Sequence of chain 1.A:
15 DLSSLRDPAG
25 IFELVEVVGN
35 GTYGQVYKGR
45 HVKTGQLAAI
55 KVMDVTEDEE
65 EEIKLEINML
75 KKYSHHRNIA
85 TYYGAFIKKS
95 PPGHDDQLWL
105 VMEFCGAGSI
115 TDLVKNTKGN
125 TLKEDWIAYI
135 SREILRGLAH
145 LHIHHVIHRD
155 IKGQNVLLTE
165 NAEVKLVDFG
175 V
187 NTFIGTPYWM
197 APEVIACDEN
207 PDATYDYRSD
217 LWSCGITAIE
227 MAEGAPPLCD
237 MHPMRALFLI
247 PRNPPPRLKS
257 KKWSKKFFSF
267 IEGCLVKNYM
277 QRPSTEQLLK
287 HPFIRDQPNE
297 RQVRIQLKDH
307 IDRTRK

A small-molecule ligand and the protein it binds are described below.
Small molecule (SMILES): c1cncc(Nc2ncnn3cccc23)c1

Binding-site contacts:
Ligand atom N16 contacts residue LEU161 of chain 1.A at 3.3 Å.
Ligand atom C8 contacts residue VAL40 of chain 1.A at 3.9 Å (hydrophobic).
Ligand atom N5 contacts residue GLY35 of chain 1.A at 3.6 Å.
Ligand atom C4 contacts residue VAL171 of chain 1.A at 3.9 Å (hydrophobic).
Ligand atom N14 contacts residue CYS109 of chain 1.A at 3.0 Å (h-bond).
Ligand atom C10 contacts residue VAL32 of chain 1.A at 3.8 Å (hydrophobic).
Ligand atom C4 contacts residue VAL40 of chain 1.A at 3.5 Å (hydrophobic).
Ligand atom C1 contacts residue VAL171 of chain 1.A at 3.8 Å (hydrophobic).
Ligand atom N16 contacts residue ALA53 of chain 1.A at 3.4 Å.
Ligand atom C9 contacts residue VAL32 of chain 1.A at 4.1 Å (hydrophobic).
Ligand atom C6 contacts residue LYS55 of chain 1.A at 4.1 Å.
Ligand atom N14 contacts residue ALA53 of chain 1.A at 3.6 Å.
Ligand atom C15 contacts residue ALA53 of chain 1.A at 3.1 Å (hydrophobic).
Ligand atom N5 contacts residue VAL40 of chain 1.A at 3.7 Å.
Ligand atom C2 contacts residue VAL171 of chain 1.A at 3.7 Å (hydrophobic).
Ligand atom C9 contacts residue LEU161 of chain 1.A at 3.5 Å (hydrophobic).
Ligand atom N16 contacts residue VAL171 of chain 1.A at 4.1 Å.
Ligand atom C12 contacts residue PHE108 of chain 1.A at 3.7 Å (hydrophobic).
Ligand atom N14 contacts residue GLU107 of chain 1.A at 3.6 Å.
Ligand atom C8 contacts residue LEU161 of chain 1.A at 3.4 Å (hydrophobic).
Ligand atom C11 contacts residue VAL32 of chain 1.A at 3.8 Å (hydrophobic).
Ligand atom C3 contacts residue VAL171 of chain 1.A at 3.6 Å (hydrophobic).
Ligand atom N5 contacts residue ASP172 of chain 1.A at 3.8 Å.
Ligand atom N5 contacts residue VAL171 of chain 1.A at 4.1 Å.
Ligand atom C15 contacts residue CYS109 of chain 1.A at 3.8 Å (hydrophobic).
Ligand atom C12 contacts residue CYS109 of chain 1.A at 3.2 Å (hydrophobic).
Ligand atom C11 contacts residue CYS109 of chain 1.A at 4.1 Å (hydrophobic).
Ligand atom C1 contacts residue ASP172 of chain 1.A at 4.2 Å.
Ligand atom N13 contacts residue LEU161 of chain 1.A at 3.6 Å.
Ligand atom C6 contacts residue ASP172 of chain 1.A at 3.5 Å.
Ligand atom C15 contacts residue LEU161 of chain 1.A at 3.4 Å (hydrophobic).
Ligand atom C2 contacts residue VAL40 of chain 1.A at 3.9 Å (hydrophobic).
Ligand atom N14 contacts residue LEU161 of chain 1.A at 3.5 Å.
Ligand atom C3 contacts residue VAL40 of chain 1.A at 3.6 Å (hydrophobic).
Ligand atom N7 contacts residue VAL40 of chain 1.A at 3.6 Å.
Ligand atom N14 contacts residue PHE108 of chain 1.A at 3.8 Å.
Ligand atom N13 contacts residue CYS109 of chain 1.A at 3.8 Å.
Ligand atom N7 contacts residue LEU161 of chain 1.A at 4.1 Å.
Ligand atom C15 contacts residue GLU107 of chain 1.A at 3.2 Å.
Ligand atom C6 contacts residue VAL40 of chain 1.A at 4.1 Å (hydrophobic).